The small molecule below binds the protein below.
Small molecule (SMILES): COC(=O)N1CCN(C2CCC(Nc3ncnc4ccc(C#N)cc34)CC2)CC1

Sequence of chain 1.A:
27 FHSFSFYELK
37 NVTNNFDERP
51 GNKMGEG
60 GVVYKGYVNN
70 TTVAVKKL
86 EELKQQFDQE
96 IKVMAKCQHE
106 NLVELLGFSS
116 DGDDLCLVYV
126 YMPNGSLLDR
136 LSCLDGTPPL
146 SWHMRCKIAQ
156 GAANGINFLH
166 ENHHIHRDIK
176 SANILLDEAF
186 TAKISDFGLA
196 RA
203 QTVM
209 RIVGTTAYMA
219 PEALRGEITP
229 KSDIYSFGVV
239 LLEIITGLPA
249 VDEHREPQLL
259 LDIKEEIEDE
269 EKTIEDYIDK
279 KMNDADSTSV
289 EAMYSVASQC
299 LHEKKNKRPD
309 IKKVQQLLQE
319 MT

Binding-site contacts:
Ligand atom C13 contacts residue VAL62 of chain 1.A at 3.8 Å (hydrophobic).
Ligand atom C11 contacts residue ASP134 of chain 1.A at 3.6 Å.
Ligand atom C10 contacts residue ASP134 of chain 1.A at 3.5 Å.
Ligand atom N5 contacts residue LEU139 of chain 1.A at 3.5 Å.
Ligand atom C20 contacts residue TYR126 of chain 1.A at 3.7 Å (hydrophobic).
Ligand atom C7 contacts residue ASP134 of chain 1.A at 3.4 Å.
Ligand atom C20 contacts residue MET127 of chain 1.A at 3.2 Å (hydrophobic).
Ligand atom C26 contacts residue TYR124 of chain 1.A at 3.6 Å (hydrophobic).
Ligand atom C16 contacts residue ASP134 of chain 1.A at 3.4 Å.
Ligand atom C22 contacts residue ALA73 of chain 1.A at 3.5 Å (hydrophobic).
Ligand atom C10 contacts residue LEU139 of chain 1.A at 3.8 Å (hydrophobic).
Ligand atom C10 contacts residue GLU56 of chain 1.A at 3.5 Å.
Ligand atom C13 contacts residue GLY55 of chain 1.A at 3.8 Å.
Ligand atom C12 contacts residue MET54 of chain 1.A at 3.4 Å (hydrophobic).
Ligand atom C12 contacts residue GLU56 of chain 1.A at 3.5 Å.
Ligand atom C3 contacts residue LEU139 of chain 1.A at 3.6 Å (hydrophobic).
Ligand atom C7 contacts residue MET54 of chain 1.A at 3.5 Å (hydrophobic).
Ligand atom N29 contacts residue LYS75 of chain 1.A at 3.1 Å (salt-bridge).
Ligand atom C6 contacts residue ASP134 of chain 1.A at 3.3 Å.
Ligand atom N21 contacts residue TYR126 of chain 1.A at 3.8 Å.
Ligand atom C27 contacts residue VAL125 of chain 1.A at 3.5 Å (hydrophobic).
Ligand atom N29 contacts residue SER190 of chain 1.A at 3.8 Å.
Ligand atom N21 contacts residue ALA73 of chain 1.A at 3.6 Å.
Ligand atom C27 contacts residue ALA73 of chain 1.A at 3.5 Å (hydrophobic).
Ligand atom C23 contacts residue LEU180 of chain 1.A at 3.5 Å (hydrophobic).
Ligand atom C3 contacts residue GLU56 of chain 1.A at 3.8 Å.
Ligand atom C6 contacts residue LEU139 of chain 1.A at 3.7 Å (hydrophobic).
Ligand atom O2 contacts residue GLU56 of chain 1.A at 3.2 Å (salt-bridge).
Ligand atom C28 contacts residue TYR124 of chain 1.A at 3.7 Å (hydrophobic).
Ligand atom N21 contacts residue MET127 of chain 1.A at 2.9 Å (h-bond).
Ligand atom N19 contacts residue MET54 of chain 1.A at 3.8 Å.
Ligand atom N29 contacts residue TYR124 of chain 1.A at 3.5 Å.
Ligand atom C24 contacts residue LEU180 of chain 1.A at 3.4 Å (hydrophobic).
Ligand atom C25 contacts residue LEU180 of chain 1.A at 3.5 Å (hydrophobic).
Ligand atom C12 contacts residue GLY55 of chain 1.A at 3.7 Å.
Ligand atom C27 contacts residue MET127 of chain 1.A at 3.7 Å (hydrophobic).
Ligand atom N8 contacts residue ASP134 of chain 1.A at 2.9 Å (salt-bridge).
Ligand atom C13 contacts residue GLU56 of chain 1.A at 3.7 Å.
Ligand atom C9 contacts residue ASP134 of chain 1.A at 3.5 Å.
Ligand atom C9 contacts residue GLU56 of chain 1.A at 3.6 Å.